Sequence of chain 2.A:
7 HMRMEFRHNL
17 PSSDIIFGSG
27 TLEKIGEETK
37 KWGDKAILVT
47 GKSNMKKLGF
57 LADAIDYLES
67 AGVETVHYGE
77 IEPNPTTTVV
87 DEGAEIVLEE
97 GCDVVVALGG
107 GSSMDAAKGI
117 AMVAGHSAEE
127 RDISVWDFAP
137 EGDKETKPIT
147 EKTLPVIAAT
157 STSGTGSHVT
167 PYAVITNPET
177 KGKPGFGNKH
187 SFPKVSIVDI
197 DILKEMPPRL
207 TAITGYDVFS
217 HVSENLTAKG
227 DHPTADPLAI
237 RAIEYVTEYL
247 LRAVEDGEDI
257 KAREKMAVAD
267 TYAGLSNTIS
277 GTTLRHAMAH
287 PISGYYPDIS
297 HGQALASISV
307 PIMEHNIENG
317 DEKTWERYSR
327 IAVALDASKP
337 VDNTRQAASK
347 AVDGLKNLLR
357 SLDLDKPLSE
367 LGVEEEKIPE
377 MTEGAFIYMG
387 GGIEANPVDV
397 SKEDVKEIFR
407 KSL

Binding-site contacts:
Ligand atom C2N contacts residue ASP111 of chain 2.A at 3.0 Å.
Ligand atom O1N contacts residue GLY107 of chain 2.A at 2.7 Å (h-bond).
Ligand atom O6N contacts residue HIS297 of chain 2.A at 3.2 Å (h-bond).
Ligand atom N7N contacts residue TYR168 of chain 2.A at 2.6 Å (h-bond).
Ligand atom O5D contacts residue GLY107 of chain 2.A at 3.2 Å (h-bond).
Ligand atom O2X contacts residue SER49 of chain 2.A at 3.0 Å (h-bond).
Ligand atom N6A contacts residue ILE198 of chain 2.A at 3.0 Å (h-bond).
Ligand atom O7N contacts residue THR166 of chain 2.A at 2.9 Å (h-bond).
Ligand atom O4B contacts residue LEU206 of chain 2.A at 3.3 Å.
Ligand atom O2B contacts residue ASN50 of chain 2.A at 2.8 Å (h-bond).
Ligand atom C5N contacts residue HIS217 of chain 2.A at 3.3 Å.
Ligand atom O3D contacts residue ASN80 of chain 2.A at 3.3 Å (h-bond).
Ligand atom C6N contacts residue HIS297 of chain 2.A at 3.2 Å.
Ligand atom O5N contacts residue HIS282 of chain 2.A at 2.9 Å (h-bond).
Ligand atom O6N contacts residue HIS286 of chain 2.A at 3.2 Å (h-bond).
Ligand atom O3D contacts residue LYS179 of chain 2.A at 3.3 Å (salt-bridge).
Ligand atom O5N contacts residue HIS297 of chain 2.A at 3.1 Å (h-bond).
Ligand atom O3X contacts residue GLY47 of chain 2.A at 3.0 Å.
Ligand atom O5N contacts residue HIS217 of chain 2.A at 2.3 Å (h-bond).
Ligand atom N7A contacts residue SER157 of chain 2.A at 2.8 Å (h-bond).
Ligand atom O1N contacts residue THR158 of chain 2.A at 2.7 Å (h-bond).
Ligand atom O2D contacts residue LYS179 of chain 2.A at 2.3 Å (salt-bridge).
Ligand atom O1N contacts residue GLY106 of chain 2.A at 3.2 Å.
Ligand atom O1A contacts residue SER108 of chain 2.A at 2.8 Å (h-bond).
Ligand atom N6A contacts residue SER157 of chain 2.A at 3.0 Å (h-bond).
Ligand atom O1A contacts residue GLY106 of chain 2.A at 3.2 Å.
Ligand atom O1A contacts residue GLY107 of chain 2.A at 3.3 Å (h-bond).
Ligand atom N7N contacts residue ASP111 of chain 2.A at 2.7 Å (salt-bridge).
Ligand atom O2A contacts residue SER108 of chain 2.A at 2.5 Å (h-bond).
Ligand atom O5N contacts residue MN1 of chain 2.B at 1.9 Å.
Ligand atom O5D contacts residue SER108 of chain 2.A at 3.3 Å (h-bond).
Ligand atom C4A contacts residue LEU206 of chain 2.A at 3.4 Å (hydrophobic).
Ligand atom O2X contacts residue ASN50 of chain 2.A at 2.8 Å (h-bond).
Ligand atom N7N contacts residue SER163 of chain 2.A at 3.2 Å (h-bond).
Ligand atom O2X contacts residue LYS48 of chain 2.A at 3.2 Å (salt-bridge).
Ligand atom O4D contacts residue THR161 of chain 2.A at 3.3 Å.
Ligand atom N7A contacts residue THR158 of chain 2.A at 3.4 Å.
Ligand atom C6N contacts residue MN1 of chain 2.B at 3.4 Å.
Ligand atom C5N contacts residue MN1 of chain 2.B at 2.9 Å.
Ligand atom O5D contacts residue THR161 of chain 2.A at 3.3 Å.

A protein and the small-molecule ligand that binds it are described below.
Small molecule (SMILES): NC(=O)C1=CN([C@@H]2O[C@H](CO[P](=O)(O)O[P](=O)(O)OC[C@H]3O[C@@H](n4cnc5c(N)ncnc54)[C@H](OP(=O)(O)O)[C@@H]3O)[C@@H](O)[C@H]2O)[C@@H](O)[C@@H](O)C1